A protein and the small-molecule ligand that binds it are described below.
Small molecule (SMILES): O=C(O)c1cccnc1

Binding-site contacts:
Ligand atom C4 contacts residue ILE404 of chain 1.A at 3.7 Å (hydrophobic).
Ligand atom C1 contacts residue PHE397 of chain 1.A at 3.9 Å (hydrophobic).
Ligand atom C2 contacts residue ILE404 of chain 1.A at 3.8 Å (hydrophobic).
Ligand atom C2 contacts residue HIS398 of chain 1.A at 4.4 Å.
Ligand atom N contacts residue ILE404 of chain 1.A at 3.9 Å.
Ligand atom C1 contacts residue HIS398 of chain 1.A at 3.7 Å.
Ligand atom C1 contacts residue MET396 of chain 1.A at 4.2 Å (hydrophobic).
Ligand atom C2 contacts residue PRO461 of chain 1.A at 3.9 Å (hydrophobic).
Ligand atom C1 contacts residue ASP463 of chain 1.A at 3.2 Å.
Ligand atom O1 contacts residue HIS398 of chain 1.A at 3.3 Å.
Ligand atom N contacts residue ASP463 of chain 1.A at 3.7 Å.
Ligand atom O2 contacts residue PRO461 of chain 1.A at 4.1 Å.
Ligand atom C5 contacts residue ILE404 of chain 1.A at 4.1 Å (hydrophobic).
Ligand atom N contacts residue MET396 of chain 1.A at 3.3 Å (h-bond).
Ligand atom C6 contacts residue ILE404 of chain 1.A at 4.5 Å (hydrophobic).
Ligand atom C3 contacts residue PRO461 of chain 1.A at 4.0 Å (hydrophobic).
Ligand atom C1 contacts residue ILE404 of chain 1.A at 4.0 Å (hydrophobic).
Ligand atom O1 contacts residue ASP463 of chain 1.A at 2.8 Å (salt-bridge).
Ligand atom C5 contacts residue LYS406 of chain 1.A at 3.5 Å.
Ligand atom N contacts residue HIS398 of chain 1.A at 4.3 Å.
Ligand atom O2 contacts residue HIS398 of chain 1.A at 3.6 Å.
Ligand atom C2 contacts residue ASP463 of chain 1.A at 4.1 Å.
Ligand atom C3 contacts residue ILE404 of chain 1.A at 3.5 Å (hydrophobic).
Ligand atom N contacts residue PHE397 of chain 1.A at 4.1 Å.
Ligand atom C6 contacts residue HIS398 of chain 1.A at 3.7 Å.
Ligand atom N contacts residue ASN405 of chain 1.A at 3.8 Å.
Ligand atom C6 contacts residue PRO461 of chain 1.A at 3.6 Å (hydrophobic).
Ligand atom C5 contacts residue MET396 of chain 1.A at 4.1 Å (hydrophobic).
Ligand atom O1 contacts residue VAL462 of chain 1.A at 4.4 Å.
Ligand atom O1 contacts residue PRO461 of chain 1.A at 3.5 Å.
Ligand atom C1 contacts residue PRO461 of chain 1.A at 4.3 Å (hydrophobic).
Ligand atom C6 contacts residue ASP463 of chain 1.A at 3.8 Å.
Ligand atom N contacts residue LYS406 of chain 1.A at 4.0 Å.
Ligand atom C5 contacts residue ASN405 of chain 1.A at 4.0 Å.
Ligand atom C4 contacts residue LYS406 of chain 1.A at 4.3 Å.

Sequence of chain 1.A:
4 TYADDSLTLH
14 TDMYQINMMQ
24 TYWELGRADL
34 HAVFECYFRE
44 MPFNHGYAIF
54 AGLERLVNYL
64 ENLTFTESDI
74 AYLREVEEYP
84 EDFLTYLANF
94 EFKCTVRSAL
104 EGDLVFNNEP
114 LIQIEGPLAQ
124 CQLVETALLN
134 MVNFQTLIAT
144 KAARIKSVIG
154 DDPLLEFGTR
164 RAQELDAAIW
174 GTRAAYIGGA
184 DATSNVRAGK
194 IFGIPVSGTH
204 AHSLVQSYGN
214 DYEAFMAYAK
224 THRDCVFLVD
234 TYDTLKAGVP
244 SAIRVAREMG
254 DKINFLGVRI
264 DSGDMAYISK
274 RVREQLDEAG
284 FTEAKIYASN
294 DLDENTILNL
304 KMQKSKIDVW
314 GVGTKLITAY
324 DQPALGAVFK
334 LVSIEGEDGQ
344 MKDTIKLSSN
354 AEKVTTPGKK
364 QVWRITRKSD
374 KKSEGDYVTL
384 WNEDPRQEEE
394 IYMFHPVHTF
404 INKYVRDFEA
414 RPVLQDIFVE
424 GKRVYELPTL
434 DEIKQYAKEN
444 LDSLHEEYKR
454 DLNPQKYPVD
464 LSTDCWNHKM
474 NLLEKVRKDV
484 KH